Binding-site contacts:
Ligand atom N6 contacts residue LEU86 of chain 1.A at 3.4 Å.
Ligand atom N6 contacts residue ILE103 of chain 1.A at 3.0 Å (h-bond).
Ligand atom O2G contacts residue GLY33 of chain 1.A at 2.3 Å.
Ligand atom O1A contacts residue MG1 of chain 1.C at 2.0 Å.
Ligand atom N6 contacts residue LEU156 of chain 1.A at 3.5 Å.
Ligand atom O4' contacts residue LEU30 of chain 1.A at 3.5 Å.
Ligand atom C2 contacts residue TYR104 of chain 1.A at 3.6 Å (hydrophobic).
Ligand atom N1 contacts residue LEU156 of chain 1.A at 3.4 Å.
Ligand atom PG contacts residue ALA34 of chain 1.A at 2.8 Å.
Ligand atom O1B contacts residue ASN154 of chain 1.A at 2.9 Å (h-bond).
Ligand atom N6 contacts residue THR102 of chain 1.A at 2.9 Å (h-bond).
Ligand atom O2A contacts residue VAL38 of chain 1.A at 3.5 Å.
Ligand atom O2' contacts residue ASN109 of chain 1.A at 3.2 Å (h-bond).
Ligand atom O1A contacts residue ASP167 of chain 1.A at 2.7 Å (salt-bridge).
Ligand atom O3G contacts residue MG1 of chain 1.C at 3.1 Å.
Ligand atom O2A contacts residue GLY33 of chain 1.A at 3.1 Å.
Ligand atom O1G contacts residue ALA34 of chain 1.A at 3.0 Å.
Ligand atom N6 contacts residue ALA56 of chain 1.A at 3.4 Å.
Ligand atom PB contacts residue MG1 of chain 1.C at 3.2 Å.
Ligand atom O3' contacts residue ASN109 of chain 1.A at 3.3 Å (h-bond).
Ligand atom O2A contacts residue LYS58 of chain 1.A at 3.3 Å.
Ligand atom O1A contacts residue LYS58 of chain 1.A at 3.2 Å.
Ligand atom N1 contacts residue ARG105 of chain 1.A at 3.0 Å (salt-bridge).
Ligand atom C5 contacts residue LEU156 of chain 1.A at 3.6 Å (hydrophobic).
Ligand atom O3A contacts residue MG1 of chain 1.C at 3.3 Å.
Ligand atom C5' contacts residue VAL38 of chain 1.A at 3.6 Å (hydrophobic).
Ligand atom N3B contacts residue ARG153 of chain 1.A at 3.5 Å (salt-bridge).
Ligand atom O1B contacts residue MG1 of chain 1.C at 2.1 Å.
Ligand atom O1G contacts residue ASP149 of chain 1.A at 3.0 Å (salt-bridge).
Ligand atom O5' contacts residue MG1 of chain 1.C at 3.5 Å.
Ligand atom N1 contacts residue TYR104 of chain 1.A at 3.5 Å.
Ligand atom O3G contacts residue ALA34 of chain 1.A at 3.6 Å (h-bond).
Ligand atom C2 contacts residue ARG105 of chain 1.A at 3.3 Å.
Ligand atom O2A contacts residue GLY36 of chain 1.A at 3.2 Å (h-bond).
Ligand atom C6 contacts residue LEU156 of chain 1.A at 3.2 Å (hydrophobic).
Ligand atom PA contacts residue GLY33 of chain 1.A at 3.6 Å.
Ligand atom C6 contacts residue ALA56 of chain 1.A at 3.4 Å (hydrophobic).
Ligand atom O2G contacts residue ALA34 of chain 1.A at 1.3 Å (h-bond).
Ligand atom PA contacts residue MG1 of chain 1.C at 3.0 Å.
Ligand atom O3A contacts residue GLY33 of chain 1.A at 2.9 Å.

Sequence of chain 1.A:
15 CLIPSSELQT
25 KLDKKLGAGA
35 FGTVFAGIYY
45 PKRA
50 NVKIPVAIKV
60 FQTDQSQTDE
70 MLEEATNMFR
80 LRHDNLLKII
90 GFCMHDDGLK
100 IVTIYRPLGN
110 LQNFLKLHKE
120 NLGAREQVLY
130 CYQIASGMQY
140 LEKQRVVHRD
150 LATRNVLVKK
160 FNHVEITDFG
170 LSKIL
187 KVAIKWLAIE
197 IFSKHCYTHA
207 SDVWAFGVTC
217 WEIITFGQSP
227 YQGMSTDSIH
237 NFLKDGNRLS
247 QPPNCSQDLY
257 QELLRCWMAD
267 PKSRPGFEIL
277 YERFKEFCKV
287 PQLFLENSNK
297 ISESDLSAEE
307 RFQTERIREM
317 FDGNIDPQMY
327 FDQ

This small molecule binds to this protein.
Small molecule (SMILES): Nc1ncnc2c1ncn2[C@@H]1O[C@H](CO[P](=O)(O)O[P](=O)(O)NP(=O)(O)O)[C@@H](O)[C@H]1O